This small molecule binds to this protein.
Small molecule (SMILES): CC(=O)N[C@H]1[C@H](O[C@H]2[C@H](O)[C@@H](NC(C)=O)CO[C@@H]2CO)O[C@H](CO)[C@@H](O)[C@@H]1O

Binding-site contacts:
Ligand atom C8 contacts residue ASN154 of chain 58.C at 2.3 Å.
Ligand atom O7 contacts residue VAL153 of chain 58.C at 4.1 Å.
Ligand atom O7 contacts residue GLY150 of chain 58.C at 4.2 Å.
Ligand atom C1 contacts residue THR156 of chain 58.C at 4.2 Å.
Ligand atom C5 contacts residue THR156 of chain 58.C at 4.1 Å.
Ligand atom C6 contacts residue THR156 of chain 58.C at 3.7 Å.
Ligand atom O5 contacts residue THR156 of chain 58.C at 4.0 Å.
Ligand atom C1 contacts residue ASN154 of chain 58.C at 3.0 Å.
Ligand atom C2 contacts residue ASN154 of chain 58.C at 3.6 Å.
Ligand atom O6 contacts residue THR156 of chain 58.C at 2.7 Å (h-bond).
Ligand atom O7 contacts residue ASN154 of chain 58.C at 2.1 Å (h-bond).
Ligand atom O5 contacts residue ASN154 of chain 58.C at 4.1 Å.
Ligand atom N2 contacts residue ASN154 of chain 58.C at 3.2 Å (h-bond).
Ligand atom C7 contacts residue ASN154 of chain 58.C at 2.2 Å.

Sequence of chain 58.C:
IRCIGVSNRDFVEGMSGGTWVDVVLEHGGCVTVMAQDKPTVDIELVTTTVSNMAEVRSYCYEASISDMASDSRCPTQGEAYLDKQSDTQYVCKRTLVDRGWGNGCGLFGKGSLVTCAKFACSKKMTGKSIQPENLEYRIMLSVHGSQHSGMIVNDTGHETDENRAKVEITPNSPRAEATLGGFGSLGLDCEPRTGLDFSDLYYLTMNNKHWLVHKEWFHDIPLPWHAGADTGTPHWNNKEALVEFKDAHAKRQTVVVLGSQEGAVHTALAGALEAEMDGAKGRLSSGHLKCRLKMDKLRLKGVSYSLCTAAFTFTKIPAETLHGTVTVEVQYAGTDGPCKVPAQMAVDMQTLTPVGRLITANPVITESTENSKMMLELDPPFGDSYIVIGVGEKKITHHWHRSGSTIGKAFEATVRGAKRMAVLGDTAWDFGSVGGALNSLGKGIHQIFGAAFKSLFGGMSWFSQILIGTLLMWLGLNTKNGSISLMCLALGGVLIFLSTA